Binding-site contacts:
Ligand atom C8 contacts residue ASN259 of chain 59.L at 4.4 Å.
Ligand atom C5 contacts residue ASN259 of chain 59.L at 3.7 Å.
Ligand atom C1 contacts residue ASN259 of chain 59.L at 1.4 Å.
Ligand atom C8 contacts residue LYS181 of chain 59.K at 4.3 Å.
Ligand atom O7 contacts residue LYS181 of chain 59.K at 4.3 Å.
Ligand atom O7 contacts residue ASN259 of chain 59.L at 2.9 Å (h-bond).
Ligand atom C4 contacts residue ASN259 of chain 59.L at 4.2 Å.
Ligand atom N2 contacts residue ASN259 of chain 59.L at 2.9 Å (h-bond).
Ligand atom O7 contacts residue THR116 of chain 59.K at 3.9 Å.
Ligand atom O5 contacts residue ASN259 of chain 59.L at 2.3 Å (h-bond).
Ligand atom C7 contacts residue ASN259 of chain 59.L at 3.1 Å.
Ligand atom O6 contacts residue ASN259 of chain 59.L at 4.2 Å.
Ligand atom C2 contacts residue ASN259 of chain 59.L at 2.4 Å.
Ligand atom C3 contacts residue ASN259 of chain 59.L at 3.8 Å.

Sequence of chain 59.K:
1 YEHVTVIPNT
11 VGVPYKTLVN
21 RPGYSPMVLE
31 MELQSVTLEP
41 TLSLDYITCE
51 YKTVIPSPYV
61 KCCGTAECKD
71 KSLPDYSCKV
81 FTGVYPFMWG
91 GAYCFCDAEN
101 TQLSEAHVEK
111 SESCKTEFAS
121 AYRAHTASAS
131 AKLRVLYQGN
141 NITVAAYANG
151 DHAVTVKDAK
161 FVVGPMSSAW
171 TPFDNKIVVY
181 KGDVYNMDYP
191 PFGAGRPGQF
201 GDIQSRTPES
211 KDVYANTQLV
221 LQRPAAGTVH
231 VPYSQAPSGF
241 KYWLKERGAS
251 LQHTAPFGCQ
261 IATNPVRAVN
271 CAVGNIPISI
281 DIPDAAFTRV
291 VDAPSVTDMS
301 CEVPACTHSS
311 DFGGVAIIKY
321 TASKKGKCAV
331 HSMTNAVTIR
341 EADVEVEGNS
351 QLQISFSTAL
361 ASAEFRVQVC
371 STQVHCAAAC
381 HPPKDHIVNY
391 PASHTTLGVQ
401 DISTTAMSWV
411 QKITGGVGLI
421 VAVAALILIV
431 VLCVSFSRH

Sequence of chain 59.L:
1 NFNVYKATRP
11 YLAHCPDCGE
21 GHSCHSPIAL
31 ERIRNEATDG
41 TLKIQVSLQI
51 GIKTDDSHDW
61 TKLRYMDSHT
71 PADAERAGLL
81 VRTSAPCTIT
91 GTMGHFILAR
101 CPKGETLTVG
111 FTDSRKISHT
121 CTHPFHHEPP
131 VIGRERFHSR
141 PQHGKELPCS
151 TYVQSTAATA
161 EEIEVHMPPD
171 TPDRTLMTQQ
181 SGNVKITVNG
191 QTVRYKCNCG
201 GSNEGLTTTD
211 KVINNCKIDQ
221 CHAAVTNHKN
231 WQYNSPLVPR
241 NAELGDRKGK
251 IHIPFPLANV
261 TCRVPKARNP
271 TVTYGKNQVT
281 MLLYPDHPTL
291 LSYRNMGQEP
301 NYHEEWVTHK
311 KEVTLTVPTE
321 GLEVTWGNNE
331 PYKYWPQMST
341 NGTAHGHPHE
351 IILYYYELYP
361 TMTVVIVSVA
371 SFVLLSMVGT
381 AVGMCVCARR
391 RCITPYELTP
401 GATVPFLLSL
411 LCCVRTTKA

A small-molecule ligand and the protein it binds are described below.
Small molecule (SMILES): CC(=O)N[C@@H]1[C@@H](O)[C@H](O)[C@@H](CO)O[C@H]1O